Sequence of chain 1.B:
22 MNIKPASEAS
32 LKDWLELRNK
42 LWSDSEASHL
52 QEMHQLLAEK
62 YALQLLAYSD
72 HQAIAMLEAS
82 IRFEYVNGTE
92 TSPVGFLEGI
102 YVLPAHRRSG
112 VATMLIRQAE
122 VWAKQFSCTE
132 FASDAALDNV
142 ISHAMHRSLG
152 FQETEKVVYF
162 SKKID

Sequence of chain 1.A:
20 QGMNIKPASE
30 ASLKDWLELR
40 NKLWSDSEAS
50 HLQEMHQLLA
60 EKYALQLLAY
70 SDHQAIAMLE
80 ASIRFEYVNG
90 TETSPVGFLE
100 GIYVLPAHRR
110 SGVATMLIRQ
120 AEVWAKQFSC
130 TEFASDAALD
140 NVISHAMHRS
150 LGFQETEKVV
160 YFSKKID

Binding-site contacts:
Ligand atom C52 contacts residue TYR86 of chain 1.B at 3.6 Å (hydrophobic).
Ligand atom C31 contacts residue ASP135 of chain 1.A at 3.9 Å.
Ligand atom O51 contacts residue TRP43 of chain 1.A at 3.8 Å.
Ligand atom N61 contacts residue GLY100 of chain 1.A at 3.8 Å.
Ligand atom O41 contacts residue ASP135 of chain 1.A at 2.7 Å (salt-bridge).
Ligand atom O53 contacts residue TRP43 of chain 1.A at 3.3 Å.
Ligand atom C32 contacts residue TYR86 of chain 1.B at 3.6 Å (hydrophobic).
Ligand atom N21 contacts residue ASN88 of chain 1.B at 3.1 Å (h-bond).
Ligand atom C41 contacts residue ASP135 of chain 1.A at 3.6 Å.
Ligand atom O11 contacts residue TYR86 of chain 1.B at 3.9 Å.
Ligand atom N61 contacts residue GLU99 of chain 1.A at 2.6 Å (salt-bridge).
Ligand atom O52 contacts residue TYR86 of chain 1.B at 4.0 Å.
Ligand atom N21 contacts residue GLU156 of chain 1.B at 2.7 Å (salt-bridge).
Ligand atom O23 contacts residue GLU53 of chain 1.A at 2.4 Å (salt-bridge).
Ligand atom N33 contacts residue GLU53 of chain 1.A at 2.9 Å (salt-bridge).
Ligand atom C51 contacts residue ASP135 of chain 1.A at 3.7 Å.
Ligand atom N21 contacts residue TYR86 of chain 1.B at 3.3 Å (h-bond).
Ligand atom C22 contacts residue GLU99 of chain 1.A at 3.4 Å.
Ligand atom C42 contacts residue TRP43 of chain 1.A at 4.1 Å (hydrophobic).
Ligand atom C23 contacts residue GLU53 of chain 1.A at 3.2 Å.
Ligand atom O41 contacts residue ALA136 of chain 1.A at 3.0 Å.
Ligand atom C33 contacts residue GLU53 of chain 1.A at 3.8 Å.
Ligand atom C21 contacts residue ASN88 of chain 1.B at 3.8 Å.
Ligand atom C41 contacts residue ALA137 of chain 1.A at 4.0 Å (hydrophobic).
Ligand atom O52 contacts residue TRP43 of chain 1.A at 3.8 Å.
Ligand atom O11 contacts residue ASN88 of chain 1.B at 3.9 Å.
Ligand atom C42 contacts residue GLU99 of chain 1.A at 4.1 Å.
Ligand atom N33 contacts residue ASP45 of chain 1.A at 4.0 Å.
Ligand atom O23 contacts residue ARG39 of chain 1.A at 3.9 Å.
Ligand atom C62 contacts residue TRP43 of chain 1.A at 4.0 Å (hydrophobic).
Ligand atom C61 contacts residue GLU99 of chain 1.A at 3.9 Å.
Ligand atom C61 contacts residue ASP135 of chain 1.A at 3.5 Å.
Ligand atom C31 contacts residue GLU156 of chain 1.B at 3.7 Å.
Ligand atom O41 contacts residue ALA137 of chain 1.A at 3.5 Å (h-bond).
Ligand atom O43 contacts residue ASP45 of chain 1.A at 4.0 Å.
Ligand atom C21 contacts residue GLU156 of chain 1.B at 3.5 Å.
Ligand atom C32 contacts residue GLU99 of chain 1.A at 3.4 Å.
Ligand atom C31 contacts residue ASN88 of chain 1.B at 3.3 Å.
Ligand atom N32 contacts residue GLU99 of chain 1.A at 2.7 Å (salt-bridge).
Ligand atom C13 contacts residue TRP43 of chain 1.A at 3.7 Å (hydrophobic).

The protein below binds the small molecule below.
Small molecule (SMILES): NC[C@H]1O[C@H](O[C@H]2[C@H](O)[C@@H](O[C@H]3O[C@H](CO)[C@@H](O)[C@H](N)[C@H]3O)[C@H](N)C[C@@H]2N)[C@H](N)C[C@@H]1O